Binding-site contacts:
Ligand atom CAD contacts residue GLN202 of chain 4.A at 3.5 Å.
Ligand atom CBC contacts residue TRP203 of chain 4.A at 3.2 Å (hydrophobic).
Ligand atom OAW contacts residue ILE111 of chain 4.A at 3.6 Å.
Ligand atom CAH contacts residue GLN202 of chain 4.A at 3.7 Å.
Ligand atom CAZ contacts residue MET195 of chain 4.A at 3.9 Å (hydrophobic).
Ligand atom CAT contacts residue TYR201 of chain 4.A at 3.5 Å (hydrophobic).
Ligand atom CAM contacts residue VAL192 of chain 4.A at 3.3 Å (hydrophobic).
Ligand atom OAB contacts residue ASP112 of chain 4.A at 3.5 Å.
Ligand atom CAK contacts residue MET195 of chain 4.A at 3.6 Å (hydrophobic).
Ligand atom CAH contacts residue ASN228 of chain 4.A at 3.2 Å.
Ligand atom CAM contacts residue ILE24 of chain 4.C at 3.7 Å (hydrophobic).
Ligand atom OAB contacts residue ILE113 of chain 4.A at 3.2 Å (h-bond).
Ligand atom CBC contacts residue ASN228 of chain 4.A at 3.9 Å.
Ligand atom CAU contacts residue TYR201 of chain 4.A at 3.8 Å (hydrophobic).
Ligand atom CAE contacts residue THR114 of chain 4.A at 3.5 Å.
Ligand atom CAP contacts residue ILE111 of chain 4.A at 3.8 Å (hydrophobic).
Ligand atom CAH contacts residue TRP203 of chain 4.A at 3.5 Å (hydrophobic).
Ligand atom CAA contacts residue ILE24 of chain 4.C at 3.8 Å (hydrophobic).
Ligand atom CAC contacts residue PHE137 of chain 4.A at 3.8 Å (hydrophobic).
Ligand atom CAR contacts residue PHE135 of chain 4.A at 3.4 Å (hydrophobic).
Ligand atom CAE contacts residue ASP112 of chain 4.A at 3.7 Å.
Ligand atom CAC contacts residue PHE233 of chain 4.A at 3.1 Å (hydrophobic).
Ligand atom CAN contacts residue PHE155 of chain 4.A at 3.6 Å (hydrophobic).
Ligand atom CAI contacts residue ASP112 of chain 4.A at 3.5 Å.
Ligand atom CAA contacts residue PRO177 of chain 4.A at 3.8 Å (hydrophobic).
Ligand atom CAX contacts residue TRP203 of chain 4.A at 3.6 Å (hydrophobic).
Ligand atom CAK contacts residue VAL192 of chain 4.A at 3.1 Å (hydrophobic).
Ligand atom CAD contacts residue ASN228 of chain 4.A at 3.5 Å.
Ligand atom CAU contacts residue ASN228 of chain 4.A at 3.6 Å.
Ligand atom CAI contacts residue THR114 of chain 4.A at 3.8 Å.
Ligand atom NBE contacts residue TRP203 of chain 4.A at 3.2 Å.
Ligand atom CAY contacts residue PHE155 of chain 4.A at 3.8 Å (hydrophobic).
Ligand atom CAG contacts residue PHE137 of chain 4.A at 3.7 Å (hydrophobic).
Ligand atom OAW contacts residue MET195 of chain 4.A at 3.5 Å.
Ligand atom NBE contacts residue ASN228 of chain 4.A at 3.9 Å.
Ligand atom CAU contacts residue TRP203 of chain 4.A at 3.7 Å (hydrophobic).
Ligand atom CAI contacts residue TRP203 of chain 4.A at 3.6 Å (hydrophobic).
Ligand atom CAL contacts residue ILE111 of chain 4.A at 3.6 Å (hydrophobic).
Ligand atom CAJ contacts residue ILE111 of chain 4.A at 3.3 Å (hydrophobic).
Ligand atom CAG contacts residue PHE233 of chain 4.A at 3.2 Å (hydrophobic).

Sequence of chain 4.C:
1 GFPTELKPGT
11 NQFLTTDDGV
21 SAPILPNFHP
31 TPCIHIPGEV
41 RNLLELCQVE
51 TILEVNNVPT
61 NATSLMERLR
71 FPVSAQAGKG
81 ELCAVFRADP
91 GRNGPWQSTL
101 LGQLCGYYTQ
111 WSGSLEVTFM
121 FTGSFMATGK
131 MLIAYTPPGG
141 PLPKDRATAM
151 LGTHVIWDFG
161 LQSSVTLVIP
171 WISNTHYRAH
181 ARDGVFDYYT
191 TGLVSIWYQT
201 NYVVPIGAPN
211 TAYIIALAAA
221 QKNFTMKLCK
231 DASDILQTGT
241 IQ

Sequence of chain 3.C:
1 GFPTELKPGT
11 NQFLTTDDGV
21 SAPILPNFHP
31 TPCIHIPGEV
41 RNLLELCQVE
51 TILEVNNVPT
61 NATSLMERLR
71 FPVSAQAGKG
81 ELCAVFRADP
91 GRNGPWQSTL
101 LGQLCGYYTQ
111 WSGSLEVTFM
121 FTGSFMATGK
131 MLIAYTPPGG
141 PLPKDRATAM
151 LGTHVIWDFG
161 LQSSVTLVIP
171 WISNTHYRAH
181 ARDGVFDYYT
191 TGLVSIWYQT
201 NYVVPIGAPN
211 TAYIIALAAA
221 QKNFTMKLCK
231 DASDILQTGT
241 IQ

Sequence of chain 4.A:
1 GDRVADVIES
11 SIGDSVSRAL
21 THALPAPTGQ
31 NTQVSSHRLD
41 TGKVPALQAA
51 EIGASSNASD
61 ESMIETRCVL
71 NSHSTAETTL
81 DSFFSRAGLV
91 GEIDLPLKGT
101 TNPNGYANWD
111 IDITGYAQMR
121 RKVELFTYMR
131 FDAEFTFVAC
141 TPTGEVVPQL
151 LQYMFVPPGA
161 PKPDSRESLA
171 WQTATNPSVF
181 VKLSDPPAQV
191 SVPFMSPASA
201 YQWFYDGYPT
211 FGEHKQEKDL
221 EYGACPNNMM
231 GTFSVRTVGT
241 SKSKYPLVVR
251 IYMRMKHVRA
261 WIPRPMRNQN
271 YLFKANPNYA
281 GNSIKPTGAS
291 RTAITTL

A small-molecule ligand and the protein it binds are described below.
Small molecule (SMILES): Cc1cccc(-c2ccc(OCCCCCN3CCN(c4ccncc4)C3=O)cc2)c1